A small-molecule ligand and the protein it binds are described below.
Small molecule (SMILES): CC(=O)N[C@@H]1[C@@H](O)[C@H](O)[C@@H](CO)O[C@H]1O

Sequence of chain 1.D:
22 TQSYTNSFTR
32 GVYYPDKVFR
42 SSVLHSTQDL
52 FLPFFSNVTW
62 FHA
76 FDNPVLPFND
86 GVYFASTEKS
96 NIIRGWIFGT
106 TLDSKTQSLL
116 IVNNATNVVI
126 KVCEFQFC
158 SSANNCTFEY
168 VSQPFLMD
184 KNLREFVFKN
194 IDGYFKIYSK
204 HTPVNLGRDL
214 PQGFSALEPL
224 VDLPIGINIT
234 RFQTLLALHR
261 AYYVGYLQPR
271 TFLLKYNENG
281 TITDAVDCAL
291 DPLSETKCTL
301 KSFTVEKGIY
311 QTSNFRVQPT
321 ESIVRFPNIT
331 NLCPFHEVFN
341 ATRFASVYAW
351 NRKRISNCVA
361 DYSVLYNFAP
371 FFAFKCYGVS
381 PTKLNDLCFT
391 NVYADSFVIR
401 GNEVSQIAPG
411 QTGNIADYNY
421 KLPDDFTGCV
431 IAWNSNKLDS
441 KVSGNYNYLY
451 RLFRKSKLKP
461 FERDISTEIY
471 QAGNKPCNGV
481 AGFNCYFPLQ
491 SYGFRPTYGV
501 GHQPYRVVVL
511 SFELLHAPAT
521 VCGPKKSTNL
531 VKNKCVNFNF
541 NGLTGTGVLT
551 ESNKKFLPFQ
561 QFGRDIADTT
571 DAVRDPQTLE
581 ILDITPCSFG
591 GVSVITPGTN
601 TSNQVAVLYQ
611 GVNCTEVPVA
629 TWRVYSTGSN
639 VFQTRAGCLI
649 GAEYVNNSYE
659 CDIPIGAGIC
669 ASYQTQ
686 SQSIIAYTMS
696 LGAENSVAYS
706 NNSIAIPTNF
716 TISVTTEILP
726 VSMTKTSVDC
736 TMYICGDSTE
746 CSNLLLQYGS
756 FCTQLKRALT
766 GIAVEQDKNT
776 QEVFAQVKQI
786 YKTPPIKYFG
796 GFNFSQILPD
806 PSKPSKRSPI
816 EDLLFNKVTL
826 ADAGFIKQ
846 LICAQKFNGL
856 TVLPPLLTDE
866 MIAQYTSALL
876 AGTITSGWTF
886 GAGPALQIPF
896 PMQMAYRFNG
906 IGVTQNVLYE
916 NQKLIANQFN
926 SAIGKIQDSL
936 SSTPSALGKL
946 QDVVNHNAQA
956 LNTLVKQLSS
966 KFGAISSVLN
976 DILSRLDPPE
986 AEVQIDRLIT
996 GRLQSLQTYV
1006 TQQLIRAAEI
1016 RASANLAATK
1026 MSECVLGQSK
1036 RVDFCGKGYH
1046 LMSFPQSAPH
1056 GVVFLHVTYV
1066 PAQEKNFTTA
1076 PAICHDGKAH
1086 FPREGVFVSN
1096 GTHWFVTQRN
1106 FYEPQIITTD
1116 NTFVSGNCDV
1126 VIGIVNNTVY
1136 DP

Binding-site contacts:
Ligand atom N2 contacts residue ASN58 of chain 1.D at 2.9 Å (h-bond).
Ligand atom C1 contacts residue ASN58 of chain 1.D at 1.4 Å.
Ligand atom C3 contacts residue ASN58 of chain 1.D at 3.8 Å.
Ligand atom O5 contacts residue ASN58 of chain 1.D at 2.4 Å (h-bond).
Ligand atom C5 contacts residue ASN58 of chain 1.D at 3.6 Å.
Ligand atom C2 contacts residue ASN58 of chain 1.D at 2.4 Å.
Ligand atom O7 contacts residue ASN58 of chain 1.D at 3.6 Å (h-bond).
Ligand atom C4 contacts residue ASN58 of chain 1.D at 4.2 Å.
Ligand atom O5 contacts residue TYR25 of chain 1.D at 4.4 Å.
Ligand atom C7 contacts residue ASN58 of chain 1.D at 3.4 Å.